Sequence of chain 1.C:
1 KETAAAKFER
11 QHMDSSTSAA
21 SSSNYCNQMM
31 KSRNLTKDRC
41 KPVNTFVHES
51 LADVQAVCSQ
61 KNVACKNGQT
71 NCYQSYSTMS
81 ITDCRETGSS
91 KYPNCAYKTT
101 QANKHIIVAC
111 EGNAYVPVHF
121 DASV

A small-molecule ligand and the protein it binds are described below.
Small molecule (SMILES): Nc1ccn([C@H]2C[C@@H](O[P](=O)(O)OC[C@H]3O[C@@H](n4cnc5c(=O)[nH]c(N)nc54)C[C@@H]3O)[C@H](CO)O2)c(=O)n1

Binding-site contacts:
Ligand atom C6G contacts residue PO41 of chain 1.K at 3.9 Å.
Ligand atom N9G contacts residue ASP121 of chain 1.C at 3.6 Å.
Ligand atom N4C contacts residue GLU86 of chain 1.D at 3.1 Å (salt-bridge).
Ligand atom C8G contacts residue VAL43 of chain 1.D at 3.6 Å (hydrophobic).
Ligand atom C4G contacts residue ASP121 of chain 1.C at 3.8 Å.
Ligand atom N7G contacts residue PHE120 of chain 1.C at 3.6 Å.
Ligand atom N3G contacts residue ASP121 of chain 1.C at 3.9 Å.
Ligand atom O6G contacts residue HIS12 of chain 1.D at 2.9 Å.
Ligand atom O6G contacts residue PHE120 of chain 1.C at 3.7 Å.
Ligand atom C6G contacts residue VAL43 of chain 1.D at 3.9 Å (hydrophobic).
Ligand atom O6G contacts residue ASN44 of chain 1.D at 3.5 Å.
Ligand atom C2D contacts residue ALA122 of chain 1.C at 3.6 Å (hydrophobic).
Ligand atom C6G contacts residue PHE120 of chain 1.C at 3.6 Å (hydrophobic).
Ligand atom C1D contacts residue ASP121 of chain 1.C at 3.4 Å.
Ligand atom C5G contacts residue VAL43 of chain 1.D at 3.9 Å (hydrophobic).
Ligand atom C4G contacts residue VAL43 of chain 1.D at 3.8 Å (hydrophobic).
Ligand atom C6G contacts residue HIS12 of chain 1.D at 3.8 Å.
Ligand atom C5G contacts residue PHE120 of chain 1.C at 3.7 Å (hydrophobic).
Ligand atom N2G contacts residue PO41 of chain 1.K at 2.9 Å (h-bond).
Ligand atom C2D contacts residue ASP121 of chain 1.C at 3.5 Å.
Ligand atom C4G contacts residue PHE120 of chain 1.C at 3.8 Å (hydrophobic).
Ligand atom N1G contacts residue PO41 of chain 1.K at 2.8 Å (h-bond).
Ligand atom O3D contacts residue LYS66 of chain 1.D at 3.7 Å.
Ligand atom C2G contacts residue PHE120 of chain 1.C at 3.1 Å (hydrophobic).
Ligand atom N1G contacts residue PHE120 of chain 1.C at 3.1 Å (h-bond).
Ligand atom O4D contacts residue VAL43 of chain 1.D at 3.6 Å.
Ligand atom C2G contacts residue PO41 of chain 1.K at 3.5 Å.
Ligand atom P contacts residue ARG85 of chain 1.D at 3.8 Å.
Ligand atom N3G contacts residue PHE120 of chain 1.C at 3.6 Å (h-bond).
Ligand atom N7G contacts residue THR45 of chain 1.D at 2.5 Å (h-bond).
Ligand atom O6G contacts residue THR45 of chain 1.D at 2.9 Å (h-bond).
Ligand atom N2G contacts residue PHE120 of chain 1.C at 3.5 Å (h-bond).
Ligand atom O2P contacts residue ARG85 of chain 1.D at 2.7 Å (salt-bridge).
Ligand atom C5G contacts residue THR45 of chain 1.D at 3.7 Å.
Ligand atom N7G contacts residue VAL43 of chain 1.D at 3.8 Å.
Ligand atom O5D contacts residue ARG85 of chain 1.D at 3.8 Å.
Ligand atom N3G contacts residue LYS66 of chain 1.D at 3.4 Å (salt-bridge).
Ligand atom C6G contacts residue THR45 of chain 1.D at 3.8 Å.
Ligand atom C8G contacts residue THR45 of chain 1.D at 3.4 Å.
Ligand atom N9G contacts residue VAL43 of chain 1.D at 3.6 Å.

Sequence of chain 1.D:
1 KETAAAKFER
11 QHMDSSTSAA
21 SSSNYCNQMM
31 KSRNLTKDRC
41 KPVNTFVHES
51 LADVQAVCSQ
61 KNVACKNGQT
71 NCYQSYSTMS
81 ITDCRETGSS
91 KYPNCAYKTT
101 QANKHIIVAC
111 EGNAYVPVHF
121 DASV